Binding-site contacts:
Ligand atom C10 contacts residue GLY234 of chain 1.A at 3.5 Å.
Ligand atom C13 contacts residue GLN210 of chain 1.A at 3.0 Å.
Ligand atom O21 contacts residue TRP233 of chain 1.A at 3.2 Å.
Ligand atom O20 contacts residue HIS109 of chain 1.A at 3.1 Å (h-bond).
Ligand atom C25 contacts residue SER232 of chain 1.A at 3.7 Å.
Ligand atom N8 contacts residue GLY234 of chain 1.A at 3.1 Å (h-bond).
Ligand atom O2 contacts residue HIS109 of chain 1.A at 3.3 Å.
Ligand atom N34 contacts residue CYS237 of chain 1.A at 3.8 Å.
Ligand atom C28 contacts residue SER208 of chain 1.A at 3.3 Å.
Ligand atom C19 contacts residue LEU107 of chain 1.A at 3.3 Å (hydrophobic).
Ligand atom C27 contacts residue VAL231 of chain 1.A at 3.5 Å (hydrophobic).
Ligand atom C37 contacts residue TYR102 of chain 1.A at 3.8 Å (hydrophobic).
Ligand atom O18 contacts residue GLY236 of chain 1.A at 2.9 Å (h-bond).
Ligand atom O20 contacts residue LEU107 of chain 1.A at 2.5 Å (h-bond).
Ligand atom O21 contacts residue GLY234 of chain 1.A at 3.1 Å (h-bond).
Ligand atom C38 contacts residue TYR102 of chain 1.A at 3.8 Å (hydrophobic).
Ligand atom N24 contacts residue SER213 of chain 1.A at 3.4 Å (h-bond).
Ligand atom N34 contacts residue ASP207 of chain 1.A at 2.8 Å (salt-bridge).
Ligand atom C25 contacts residue SO41 of chain 1.C at 3.5 Å.
Ligand atom C16 contacts residue GLY236 of chain 1.A at 3.6 Å.
Ligand atom C3 contacts residue SO41 of chain 1.C at 3.6 Å.
Ligand atom N33 contacts residue SER208 of chain 1.A at 3.0 Å (h-bond).
Ligand atom C14 contacts residue GLN210 of chain 1.A at 3.6 Å.
Ligand atom C32 contacts residue SER208 of chain 1.A at 3.2 Å.
Ligand atom C12 contacts residue GLN210 of chain 1.A at 3.8 Å.
Ligand atom C30 contacts residue GLY234 of chain 1.A at 3.6 Å.
Ligand atom S9 contacts residue GLY234 of chain 1.A at 3.5 Å (h-bond).
Ligand atom C29 contacts residue SER208 of chain 1.A at 3.5 Å.
Ligand atom N34 contacts residue GLY236 of chain 1.A at 3.0 Å (h-bond).
Ligand atom N5 contacts residue HIS109 of chain 1.A at 3.7 Å.
Ligand atom C25 contacts residue SER213 of chain 1.A at 3.2 Å.
Ligand atom N24 contacts residue SER232 of chain 1.A at 3.0 Å (h-bond).
Ligand atom O18 contacts residue GLY234 of chain 1.A at 3.4 Å (h-bond).
Ligand atom C32 contacts residue ASP207 of chain 1.A at 3.3 Å.
Ligand atom N33 contacts residue GLY244 of chain 1.A at 3.0 Å.
Ligand atom N33 contacts residue ASP207 of chain 1.A at 2.9 Å (salt-bridge).
Ligand atom O18 contacts residue ARG235 of chain 1.A at 3.5 Å.
Ligand atom C30 contacts residue GLY236 of chain 1.A at 3.2 Å.
Ligand atom C40 contacts residue HIS109 of chain 1.A at 3.8 Å.
Ligand atom N34 contacts residue SER208 of chain 1.A at 3.6 Å.

This protein binds this small molecule.
Small molecule (SMILES): N=C(N)c1ccc(CNC(=O)[C@H](COCc2ccccc2)NC(=O)[C@@H](CO)NS(=O)(=O)Cc2ccccc2)cc1

Sequence of chain 1.A:
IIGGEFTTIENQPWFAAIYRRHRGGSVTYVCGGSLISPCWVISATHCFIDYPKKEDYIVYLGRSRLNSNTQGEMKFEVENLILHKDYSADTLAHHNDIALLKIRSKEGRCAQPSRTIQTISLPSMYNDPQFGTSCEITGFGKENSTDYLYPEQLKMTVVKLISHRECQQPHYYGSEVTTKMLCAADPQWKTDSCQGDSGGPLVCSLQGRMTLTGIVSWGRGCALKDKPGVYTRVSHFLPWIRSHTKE